Sequence of chain 3.A:
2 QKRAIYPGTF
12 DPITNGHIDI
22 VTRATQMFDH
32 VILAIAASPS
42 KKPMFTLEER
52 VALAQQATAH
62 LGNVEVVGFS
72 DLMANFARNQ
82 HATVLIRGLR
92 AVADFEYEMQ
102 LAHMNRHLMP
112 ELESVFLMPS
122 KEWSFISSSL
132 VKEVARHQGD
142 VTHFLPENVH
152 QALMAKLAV

Binding-site contacts:
Ligand atom C2 contacts residue LEU131 of chain 1.A at 4.1 Å (hydrophobic).
Ligand atom C11 contacts residue ASP72 of chain 3.A at 4.0 Å.
Ligand atom C9 contacts residue GLU134 of chain 1.A at 3.8 Å.
Ligand atom C3 contacts residue GLU134 of chain 1.A at 4.0 Å.
Ligand atom C6 contacts residue MET74 of chain 3.A at 3.4 Å (hydrophobic).
Ligand atom O5 contacts residue LEU73 of chain 3.A at 3.6 Å.
Ligand atom N8 contacts residue MET74 of chain 3.A at 4.4 Å.
Ligand atom C7 contacts residue GLU134 of chain 1.A at 4.0 Å.
Ligand atom C4 contacts residue LEU73 of chain 3.A at 3.6 Å (hydrophobic).
Ligand atom N10 contacts residue MET74 of chain 3.A at 2.9 Å (h-bond).
Ligand atom C4 contacts residue ASN106 of chain 3.A at 3.2 Å.
Ligand atom C1 contacts residue MET74 of chain 3.A at 4.3 Å (hydrophobic).
Ligand atom C1 contacts residue MET105 of chain 3.A at 4.1 Å (hydrophobic).
Ligand atom C2 contacts residue MET105 of chain 3.A at 4.0 Å (hydrophobic).
Ligand atom C7 contacts residue MET74 of chain 3.A at 4.0 Å (hydrophobic).
Ligand atom C6 contacts residue LEU73 of chain 3.A at 3.3 Å (hydrophobic).
Ligand atom C11 contacts residue HIS138 of chain 1.A at 4.1 Å.
Ligand atom C11 contacts residue MET74 of chain 3.A at 4.1 Å (hydrophobic).
Ligand atom C1 contacts residue LEU109 of chain 3.A at 4.2 Å (hydrophobic).
Ligand atom O5 contacts residue MET74 of chain 3.A at 3.3 Å.
Ligand atom C1 contacts residue VAL135 of chain 1.A at 4.3 Å (hydrophobic).
Ligand atom N8 contacts residue GLU134 of chain 1.A at 2.9 Å (salt-bridge).
Ligand atom C9 contacts residue MET74 of chain 3.A at 3.9 Å (hydrophobic).
Ligand atom C3 contacts residue LEU73 of chain 3.A at 4.4 Å (hydrophobic).
Ligand atom O5 contacts residue ASN106 of chain 3.A at 2.5 Å (h-bond).
Ligand atom C3 contacts residue LEU131 of chain 1.A at 4.1 Å (hydrophobic).
Ligand atom C7 contacts residue LEU73 of chain 3.A at 3.8 Å (hydrophobic).
Ligand atom C1 contacts residue LEU73 of chain 3.A at 4.2 Å (hydrophobic).
Ligand atom C3 contacts residue VAL135 of chain 1.A at 3.9 Å (hydrophobic).
Ligand atom C4 contacts residue MET74 of chain 3.A at 3.6 Å (hydrophobic).
Ligand atom N8 contacts residue LEU73 of chain 3.A at 4.1 Å.
Ligand atom C4 contacts residue ALA75 of chain 3.A at 4.4 Å (hydrophobic).
Ligand atom C9 contacts residue LEU73 of chain 3.A at 3.8 Å (hydrophobic).
Ligand atom C11 contacts residue LEU73 of chain 3.A at 4.2 Å (hydrophobic).
Ligand atom C2 contacts residue VAL135 of chain 1.A at 3.6 Å (hydrophobic).
Ligand atom O5 contacts residue ALA75 of chain 3.A at 3.1 Å (h-bond).
Ligand atom C11 contacts residue GLU134 of chain 1.A at 3.9 Å.
Ligand atom C2 contacts residue LEU102 of chain 3.A at 4.3 Å (hydrophobic).
Ligand atom N10 contacts residue LEU73 of chain 3.A at 3.3 Å.
Ligand atom C1 contacts residue ASN106 of chain 3.A at 3.2 Å.

The small molecule below binds the protein below.
Small molecule (SMILES): Cc1nc2cccc(O)c2[nH]1

Sequence of chain 1.A:
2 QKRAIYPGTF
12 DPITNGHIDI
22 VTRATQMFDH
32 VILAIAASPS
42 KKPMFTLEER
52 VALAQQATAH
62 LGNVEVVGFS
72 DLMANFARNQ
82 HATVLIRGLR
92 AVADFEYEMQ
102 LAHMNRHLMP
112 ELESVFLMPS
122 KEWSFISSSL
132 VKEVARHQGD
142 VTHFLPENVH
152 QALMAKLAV